The protein below binds the small molecule below.
Small molecule (SMILES): Nc1nc2c(ncn2[C@H]2CC[C@@H](CO[P](=O)(O)O[P](=O)(O)OP(=O)(O)O)O2)c(=O)[nH]1

Sequence of chain 1.B:
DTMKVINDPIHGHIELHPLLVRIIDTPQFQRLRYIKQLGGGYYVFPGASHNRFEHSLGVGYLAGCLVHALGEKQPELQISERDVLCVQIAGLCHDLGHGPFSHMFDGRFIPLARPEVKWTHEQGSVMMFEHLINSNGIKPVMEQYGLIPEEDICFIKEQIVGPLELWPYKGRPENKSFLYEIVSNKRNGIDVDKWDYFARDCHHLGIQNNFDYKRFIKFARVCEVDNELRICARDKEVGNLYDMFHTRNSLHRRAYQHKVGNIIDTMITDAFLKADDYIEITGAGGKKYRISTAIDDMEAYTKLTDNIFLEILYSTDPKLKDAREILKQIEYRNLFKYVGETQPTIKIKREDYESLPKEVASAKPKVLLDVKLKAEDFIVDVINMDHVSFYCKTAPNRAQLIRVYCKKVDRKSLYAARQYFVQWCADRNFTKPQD

Sequence of chain 1.A:
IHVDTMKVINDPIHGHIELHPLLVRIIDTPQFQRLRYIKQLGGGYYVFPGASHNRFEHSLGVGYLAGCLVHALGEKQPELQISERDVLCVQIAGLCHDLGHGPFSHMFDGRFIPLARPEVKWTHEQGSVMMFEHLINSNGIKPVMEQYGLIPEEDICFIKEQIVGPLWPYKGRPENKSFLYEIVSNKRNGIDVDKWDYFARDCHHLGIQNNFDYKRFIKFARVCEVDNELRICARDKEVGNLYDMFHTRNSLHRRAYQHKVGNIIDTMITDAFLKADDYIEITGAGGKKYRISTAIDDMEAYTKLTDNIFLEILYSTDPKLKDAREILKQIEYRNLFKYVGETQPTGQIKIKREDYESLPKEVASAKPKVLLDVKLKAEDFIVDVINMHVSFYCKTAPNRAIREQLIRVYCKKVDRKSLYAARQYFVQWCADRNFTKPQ

Binding-site contacts:
Ligand atom N3 contacts residue ARG433 of chain 1.A at 3.3 Å (salt-bridge).
Ligand atom N2 contacts residue ASP119 of chain 1.B at 3.0 Å (salt-bridge).
Ligand atom O2B contacts residue MG1 of chain 1.J at 3.2 Å.
Ligand atom N2 contacts residue LYS98 of chain 1.B at 2.9 Å (salt-bridge).
Ligand atom O2A contacts residue LEU435 of chain 1.A at 3.3 Å.
Ligand atom N2 contacts residue ARG433 of chain 1.A at 3.5 Å.
Ligand atom PG contacts residue LYS98 of chain 1.B at 3.6 Å.
Ligand atom O2A contacts residue VAL360 of chain 1.A at 3.5 Å.
Ligand atom C4 contacts residue ARG433 of chain 1.A at 3.1 Å.
Ligand atom N9 contacts residue ARG433 of chain 1.A at 3.4 Å (salt-bridge).
Ligand atom C2 contacts residue ARG433 of chain 1.A at 3.4 Å.
Ligand atom O2G contacts residue MG1 of chain 1.J at 2.1 Å.
Ligand atom O6 contacts residue GLN124 of chain 1.B at 3.2 Å (h-bond).
Ligand atom O6 contacts residue ASP119 of chain 1.B at 3.4 Å (salt-bridge).
Ligand atom O1G contacts residue LYS98 of chain 1.B at 3.1 Å.
Ligand atom PA contacts residue LYS98 of chain 1.B at 3.6 Å.
Ligand atom N7 contacts residue ARG127 of chain 1.B at 3.5 Å (salt-bridge).
Ligand atom O4' contacts residue ARG433 of chain 1.A at 3.2 Å (salt-bridge).
Ligand atom C2' contacts residue VAL99 of chain 1.B at 3.5 Å (hydrophobic).
Ligand atom C3' contacts residue VAL99 of chain 1.B at 3.4 Å (hydrophobic).
Ligand atom O6 contacts residue ILE118 of chain 1.B at 3.5 Å.
Ligand atom N1 contacts residue ASP119 of chain 1.B at 2.6 Å (salt-bridge).
Ligand atom N7 contacts residue TYR137 of chain 1.A at 3.4 Å (h-bond).
Ligand atom C6 contacts residue ASP119 of chain 1.B at 3.5 Å.
Ligand atom C1' contacts residue VAL138 of chain 1.A at 3.5 Å (hydrophobic).
Ligand atom O3G contacts residue MG1 of chain 1.J at 3.2 Å.
Ligand atom N9 contacts residue TYR137 of chain 1.A at 3.6 Å.
Ligand atom C5 contacts residue ARG433 of chain 1.A at 3.6 Å.
Ligand atom O2B contacts residue VAL360 of chain 1.A at 3.5 Å.
Ligand atom O1A contacts residue ARG433 of chain 1.A at 3.1 Å (salt-bridge).
Ligand atom O1A contacts residue LYS98 of chain 1.B at 2.9 Å (salt-bridge).
Ligand atom C5' contacts residue LYS98 of chain 1.B at 3.5 Å.
Ligand atom N7 contacts residue ILE100 of chain 1.B at 3.6 Å.
Ligand atom C2 contacts residue ASP119 of chain 1.B at 3.6 Å.
Ligand atom O3A contacts residue LYS98 of chain 1.B at 3.2 Å (salt-bridge).
Ligand atom C2' contacts residue ILE100 of chain 1.B at 3.5 Å (hydrophobic).
Ligand atom O2G contacts residue LYS98 of chain 1.B at 3.1 Å.
Ligand atom C8 contacts residue VAL138 of chain 1.A at 3.1 Å (hydrophobic).
Ligand atom C8 contacts residue TYR137 of chain 1.A at 3.2 Å (hydrophobic).
Ligand atom PG contacts residue MG1 of chain 1.J at 3.1 Å.